Sequence of chain 1.A:
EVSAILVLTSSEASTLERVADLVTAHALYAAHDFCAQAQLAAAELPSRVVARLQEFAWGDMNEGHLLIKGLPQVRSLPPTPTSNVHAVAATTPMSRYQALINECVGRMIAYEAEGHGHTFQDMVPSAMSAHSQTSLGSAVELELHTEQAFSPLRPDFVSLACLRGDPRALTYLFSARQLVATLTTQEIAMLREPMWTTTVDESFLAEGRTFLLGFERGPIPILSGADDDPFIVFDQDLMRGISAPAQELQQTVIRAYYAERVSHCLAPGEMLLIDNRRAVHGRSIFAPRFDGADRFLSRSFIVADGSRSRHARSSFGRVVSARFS

This small molecule binds to this protein.
Small molecule (SMILES): N[C@@H](CCCC[NH3+])C(=O)O

Binding-site contacts:
Ligand atom CD contacts residue GLU240 of chain 1.A at 4.4 Å.
Ligand atom CG contacts residue GLY241 of chain 1.A at 3.7 Å.
Ligand atom CA contacts residue GLU240 of chain 1.A at 3.4 Å.
Ligand atom NZ contacts residue GLY241 of chain 1.A at 3.1 Å (h-bond).
Ligand atom O contacts residue GLU240 of chain 1.A at 4.4 Å.
Ligand atom CG contacts residue GLU240 of chain 1.A at 3.6 Å.
Ligand atom CE contacts residue GLY241 of chain 1.A at 3.9 Å.
Ligand atom CB contacts residue GLU240 of chain 1.A at 4.4 Å.
Ligand atom NZ contacts residue GLU240 of chain 1.A at 3.4 Å.
Ligand atom CD contacts residue GLY241 of chain 1.A at 3.5 Å.
Ligand atom CE contacts residue GLU240 of chain 1.A at 4.3 Å.
Ligand atom C contacts residue GLU240 of chain 1.A at 4.4 Å.
Ligand atom N contacts residue GLU240 of chain 1.A at 2.9 Å (salt-bridge).